This protein binds this small molecule.
Small molecule (SMILES): CC(=O)N[C@@H]1[C@@H](O)[C@H](O)[C@@H](CO)O[C@H]1O

Sequence of chain 2.F:
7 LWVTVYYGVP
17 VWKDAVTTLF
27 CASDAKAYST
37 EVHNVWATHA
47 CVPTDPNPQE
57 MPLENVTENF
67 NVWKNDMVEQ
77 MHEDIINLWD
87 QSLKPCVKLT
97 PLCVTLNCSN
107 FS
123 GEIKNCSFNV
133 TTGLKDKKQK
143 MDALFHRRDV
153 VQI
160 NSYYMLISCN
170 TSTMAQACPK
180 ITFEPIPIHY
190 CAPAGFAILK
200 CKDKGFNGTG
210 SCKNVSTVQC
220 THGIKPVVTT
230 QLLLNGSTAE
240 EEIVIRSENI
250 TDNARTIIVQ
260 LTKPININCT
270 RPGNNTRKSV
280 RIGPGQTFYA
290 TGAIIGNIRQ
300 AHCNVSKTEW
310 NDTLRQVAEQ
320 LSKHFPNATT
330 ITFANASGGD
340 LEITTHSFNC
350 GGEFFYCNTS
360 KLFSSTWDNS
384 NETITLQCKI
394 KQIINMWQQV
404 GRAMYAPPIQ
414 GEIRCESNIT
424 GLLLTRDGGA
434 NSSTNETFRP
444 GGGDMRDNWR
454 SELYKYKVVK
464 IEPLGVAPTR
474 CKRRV

Binding-site contacts:
Ligand atom O7 contacts residue ASN357 of chain 2.F at 3.9 Å.
Ligand atom C2 contacts residue ALA335 of chain 2.F at 4.3 Å (hydrophobic).
Ligand atom C7 contacts residue ASN334 of chain 2.F at 3.3 Å.
Ligand atom C8 contacts residue ASN334 of chain 2.F at 4.4 Å.
Ligand atom C5 contacts residue ASN334 of chain 2.F at 3.7 Å.
Ligand atom C7 contacts residue ALA335 of chain 2.F at 3.7 Å (hydrophobic).
Ligand atom N2 contacts residue SER359 of chain 2.F at 4.5 Å.
Ligand atom C8 contacts residue THR343 of chain 2.F at 4.0 Å.
Ligand atom O7 contacts residue ASN334 of chain 2.F at 3.3 Å (h-bond).
Ligand atom C2 contacts residue SER359 of chain 2.F at 4.3 Å.
Ligand atom C3 contacts residue ASN334 of chain 2.F at 3.8 Å.
Ligand atom C1 contacts residue ALA335 of chain 2.F at 4.0 Å (hydrophobic).
Ligand atom C8 contacts residue ALA335 of chain 2.F at 3.4 Å (hydrophobic).
Ligand atom N2 contacts residue ALA335 of chain 2.F at 3.4 Å (h-bond).
Ligand atom C4 contacts residue ASN334 of chain 2.F at 4.2 Å.
Ligand atom C7 contacts residue SER359 of chain 2.F at 3.8 Å.
Ligand atom O5 contacts residue ASN334 of chain 2.F at 2.4 Å (h-bond).
Ligand atom C2 contacts residue ASN334 of chain 2.F at 2.5 Å.
Ligand atom O7 contacts residue NAG1 of chain 2.LA at 4.0 Å.
Ligand atom O7 contacts residue SER359 of chain 2.F at 2.9 Å (h-bond).
Ligand atom C1 contacts residue ASN334 of chain 2.F at 1.4 Å.
Ligand atom C1 contacts residue SER359 of chain 2.F at 4.2 Å.
Ligand atom C8 contacts residue SER336 of chain 2.F at 4.2 Å.
Ligand atom N2 contacts residue ASN334 of chain 2.F at 2.9 Å (h-bond).